The small molecule below binds the protein below.
Small molecule (SMILES): C[C@](O)(CO)C(=O)O

Binding-site contacts:
Ligand atom C3 contacts residue NAD1 of chain 1.F at 4.1 Å.
Ligand atom O contacts residue ASP178 of chain 1.B at 3.9 Å.
Ligand atom CA contacts residue LYS98 of chain 1.B at 4.0 Å.
Ligand atom CA contacts residue ASP178 of chain 1.B at 3.6 Å.
Ligand atom CB contacts residue LEU179 of chain 1.B at 4.0 Å (hydrophobic).
Ligand atom OXT contacts residue NAD1 of chain 1.F at 2.8 Å (h-bond).
Ligand atom O2 contacts residue LYS98 of chain 1.B at 3.3 Å (salt-bridge).
Ligand atom CA contacts residue NAD1 of chain 1.F at 4.0 Å.
Ligand atom OXT contacts residue ILE291 of chain 1.B at 3.8 Å.
Ligand atom C3 contacts residue VAL161 of chain 1.B at 4.3 Å (hydrophobic).
Ligand atom C3 contacts residue PHE241 of chain 1.B at 4.5 Å (hydrophobic).
Ligand atom C contacts residue ASP178 of chain 1.B at 4.5 Å.
Ligand atom O2 contacts residue GLN165 of chain 1.B at 3.1 Å (h-bond).
Ligand atom O1 contacts residue TYR232 of chain 1.B at 2.6 Å (h-bond).
Ligand atom OXT contacts residue PHE127 of chain 1.B at 3.6 Å.
Ligand atom C contacts residue LYS98 of chain 1.B at 3.7 Å.
Ligand atom CA contacts residue GLN165 of chain 1.B at 4.2 Å.
Ligand atom C contacts residue NAD1 of chain 1.F at 3.4 Å.
Ligand atom C3 contacts residue TRP288 of chain 1.B at 3.8 Å (hydrophobic).
Ligand atom O1 contacts residue ASP178 of chain 1.B at 2.6 Å (salt-bridge).
Ligand atom C contacts residue PHE127 of chain 1.B at 4.3 Å (hydrophobic).
Ligand atom C3 contacts residue GLN165 of chain 1.B at 3.5 Å.
Ligand atom O contacts residue LYS98 of chain 1.B at 2.7 Å (salt-bridge).
Ligand atom O contacts residue HIS182 of chain 1.B at 2.6 Å (h-bond).
Ligand atom O contacts residue NAD1 of chain 1.F at 3.3 Å.
Ligand atom O1 contacts residue VAL161 of chain 1.B at 4.0 Å.
Ligand atom CB contacts residue ASP178 of chain 1.B at 3.3 Å.
Ligand atom C contacts residue HIS182 of chain 1.B at 3.4 Å.
Ligand atom C3 contacts residue TYR232 of chain 1.B at 4.3 Å (hydrophobic).
Ligand atom O2 contacts residue NAD1 of chain 1.F at 3.7 Å.
Ligand atom O2 contacts residue ASP178 of chain 1.B at 2.7 Å (salt-bridge).
Ligand atom CB contacts residue TYR232 of chain 1.B at 3.6 Å (hydrophobic).
Ligand atom O1 contacts residue LEU179 of chain 1.B at 4.1 Å.
Ligand atom OXT contacts residue HIS182 of chain 1.B at 3.7 Å.
Ligand atom CB contacts residue LYS98 of chain 1.B at 4.3 Å.

Sequence of chain 1.B:
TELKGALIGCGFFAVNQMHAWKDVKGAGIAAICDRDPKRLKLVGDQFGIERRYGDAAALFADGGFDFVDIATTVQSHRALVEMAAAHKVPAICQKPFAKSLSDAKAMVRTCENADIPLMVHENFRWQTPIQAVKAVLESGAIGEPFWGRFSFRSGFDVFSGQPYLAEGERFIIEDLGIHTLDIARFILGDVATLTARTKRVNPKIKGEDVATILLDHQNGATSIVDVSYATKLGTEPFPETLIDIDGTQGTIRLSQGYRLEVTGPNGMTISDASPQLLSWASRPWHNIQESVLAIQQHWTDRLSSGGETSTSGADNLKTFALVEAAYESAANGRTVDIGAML